Sequence of chain 1.A:
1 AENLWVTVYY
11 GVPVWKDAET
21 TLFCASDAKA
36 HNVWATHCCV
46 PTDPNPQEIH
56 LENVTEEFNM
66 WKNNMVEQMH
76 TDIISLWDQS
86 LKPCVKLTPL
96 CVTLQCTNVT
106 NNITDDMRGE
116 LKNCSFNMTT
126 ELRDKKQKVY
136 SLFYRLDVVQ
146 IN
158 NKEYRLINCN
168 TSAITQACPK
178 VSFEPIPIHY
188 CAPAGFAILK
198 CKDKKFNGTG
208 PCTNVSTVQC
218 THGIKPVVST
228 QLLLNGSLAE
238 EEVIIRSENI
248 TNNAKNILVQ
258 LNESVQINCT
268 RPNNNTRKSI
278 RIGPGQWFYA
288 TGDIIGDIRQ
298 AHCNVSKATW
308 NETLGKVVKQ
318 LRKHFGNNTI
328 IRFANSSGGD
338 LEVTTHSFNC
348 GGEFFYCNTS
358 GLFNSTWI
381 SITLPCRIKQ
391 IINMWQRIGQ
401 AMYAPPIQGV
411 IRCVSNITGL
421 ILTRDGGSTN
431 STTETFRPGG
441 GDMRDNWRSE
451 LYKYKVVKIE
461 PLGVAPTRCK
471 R

Binding-site contacts:
Ligand atom C3 contacts residue ASN167 of chain 1.E at 3.8 Å.
Ligand atom C2 contacts residue ASN167 of chain 1.E at 2.5 Å.
Ligand atom C7 contacts residue ASN167 of chain 1.E at 3.3 Å.
Ligand atom C7 contacts residue THR168 of chain 1.E at 3.8 Å.
Ligand atom O7 contacts residue ARG278 of chain 1.A at 3.8 Å.
Ligand atom O7 contacts residue ASN167 of chain 1.E at 3.5 Å (h-bond).
Ligand atom C6 contacts residue ARG162 of chain 1.E at 4.3 Å.
Ligand atom C5 contacts residue ASN167 of chain 1.E at 3.7 Å.
Ligand atom C4 contacts residue ASN167 of chain 1.E at 4.2 Å.
Ligand atom N2 contacts residue ASN167 of chain 1.E at 2.8 Å (h-bond).
Ligand atom C8 contacts residue THR168 of chain 1.E at 3.2 Å.
Ligand atom N2 contacts residue THR168 of chain 1.E at 3.6 Å (h-bond).
Ligand atom O5 contacts residue ASN167 of chain 1.E at 2.4 Å (h-bond).
Ligand atom C1 contacts residue ARG162 of chain 1.E at 3.4 Å.
Ligand atom C5 contacts residue ARG162 of chain 1.E at 3.9 Å.
Ligand atom O5 contacts residue ARG162 of chain 1.E at 3.1 Å (salt-bridge).
Ligand atom C8 contacts residue ASN167 of chain 1.E at 3.6 Å.
Ligand atom C1 contacts residue ASN167 of chain 1.E at 1.5 Å.

This small molecule binds to this protein.
Small molecule (SMILES): CC(=O)N[C@@H]1[C@@H](O)[C@H](O)[C@@H](CO)O[C@H]1O

Sequence of chain 1.E:
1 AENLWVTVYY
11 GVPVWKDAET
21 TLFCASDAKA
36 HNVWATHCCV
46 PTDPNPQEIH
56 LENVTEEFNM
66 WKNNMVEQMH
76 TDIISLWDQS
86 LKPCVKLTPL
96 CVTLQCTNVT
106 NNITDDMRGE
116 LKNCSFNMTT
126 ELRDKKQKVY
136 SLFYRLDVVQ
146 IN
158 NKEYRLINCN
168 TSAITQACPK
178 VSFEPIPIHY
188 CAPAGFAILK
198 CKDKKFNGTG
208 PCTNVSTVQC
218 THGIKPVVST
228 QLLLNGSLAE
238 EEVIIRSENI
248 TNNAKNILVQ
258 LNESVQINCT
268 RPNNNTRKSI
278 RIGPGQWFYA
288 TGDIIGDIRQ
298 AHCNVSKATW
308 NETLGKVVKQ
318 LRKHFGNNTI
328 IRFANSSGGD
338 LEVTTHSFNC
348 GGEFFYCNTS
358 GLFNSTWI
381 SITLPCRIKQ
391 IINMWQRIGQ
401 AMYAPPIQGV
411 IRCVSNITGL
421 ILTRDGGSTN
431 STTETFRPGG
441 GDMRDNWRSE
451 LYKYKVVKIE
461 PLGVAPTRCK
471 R